The small molecule below binds the protein below.
Small molecule (SMILES): O=P(O)(O)OC[C@H]1O[C@@](CO)(OP(=O)(O)O)[C@@H](O)[C@@H]1O

Sequence of chain 2.A:
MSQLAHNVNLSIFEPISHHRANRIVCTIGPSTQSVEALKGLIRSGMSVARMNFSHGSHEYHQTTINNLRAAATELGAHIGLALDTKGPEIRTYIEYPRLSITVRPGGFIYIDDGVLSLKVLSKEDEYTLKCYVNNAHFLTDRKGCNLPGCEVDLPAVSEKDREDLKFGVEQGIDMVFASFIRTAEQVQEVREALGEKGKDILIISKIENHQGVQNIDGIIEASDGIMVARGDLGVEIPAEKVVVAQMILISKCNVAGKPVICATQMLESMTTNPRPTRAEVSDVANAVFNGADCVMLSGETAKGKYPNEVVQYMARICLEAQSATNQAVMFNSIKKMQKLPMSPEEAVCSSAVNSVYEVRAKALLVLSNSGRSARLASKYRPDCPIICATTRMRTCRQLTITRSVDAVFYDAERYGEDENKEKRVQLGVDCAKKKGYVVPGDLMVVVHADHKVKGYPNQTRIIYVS

Binding-site contacts:
Ligand atom O5 contacts residue TYR509 of chain 2.A at 3.3 Å (h-bond).
Ligand atom P2 contacts residue SER421 of chain 2.A at 3.6 Å.
Ligand atom C5 contacts residue LEU420 of chain 2.A at 3.6 Å (hydrophobic).
Ligand atom C6 contacts residue LEU420 of chain 2.A at 3.3 Å (hydrophobic).
Ligand atom P1 contacts residue ARG477 of chain 2.A at 3.6 Å.
Ligand atom O2P contacts residue ASN422 of chain 2.A at 3.0 Å (h-bond).
Ligand atom O4P contacts residue SER426 of chain 2.A at 2.5 Å (h-bond).
Ligand atom C5 contacts residue TYR509 of chain 2.A at 3.8 Å (hydrophobic).
Ligand atom O4 contacts residue HIS501 of chain 2.A at 3.3 Å.
Ligand atom C1 contacts residue ALA502 of chain 2.A at 3.7 Å (hydrophobic).
Ligand atom O1 contacts residue GLY508 of chain 2.A at 2.9 Å (h-bond).
Ligand atom O4 contacts residue LEU420 of chain 2.A at 2.5 Å (h-bond).
Ligand atom O3 contacts residue ALA502 of chain 2.A at 3.0 Å (h-bond).
Ligand atom C5 contacts residue PRO510 of chain 2.A at 3.8 Å (hydrophobic).
Ligand atom O4 contacts residue PRO510 of chain 2.A at 3.7 Å.
Ligand atom O3 contacts residue HIS501 of chain 2.A at 3.5 Å.
Ligand atom O4P contacts residue SER423 of chain 2.A at 3.9 Å.
Ligand atom P2 contacts residue SER423 of chain 2.A at 3.4 Å.
Ligand atom O1 contacts residue LYS507 of chain 2.A at 3.4 Å.
Ligand atom C3 contacts residue ALA502 of chain 2.A at 3.5 Å (hydrophobic).
Ligand atom C4 contacts residue LEU420 of chain 2.A at 3.0 Å (hydrophobic).
Ligand atom O1P contacts residue ARG477 of chain 2.A at 3.1 Å (salt-bridge).
Ligand atom C1 contacts residue VAL506 of chain 2.A at 3.8 Å (hydrophobic).
Ligand atom O2 contacts residue ASN422 of chain 2.A at 3.6 Å.
Ligand atom O1P contacts residue LYS474 of chain 2.A at 2.7 Å (salt-bridge).
Ligand atom O3 contacts residue LYS474 of chain 2.A at 3.7 Å.
Ligand atom O4P contacts residue SER421 of chain 2.A at 2.6 Å (h-bond).
Ligand atom O2P contacts residue ARG477 of chain 2.A at 2.5 Å (salt-bridge).
Ligand atom O5P contacts residue SER421 of chain 2.A at 3.4 Å (h-bond).
Ligand atom O6 contacts residue SER426 of chain 2.A at 3.5 Å (h-bond).
Ligand atom C6 contacts residue SER426 of chain 2.A at 3.9 Å.
Ligand atom C6 contacts residue SER421 of chain 2.A at 3.9 Å.
Ligand atom O5P contacts residue SER423 of chain 2.A at 2.8 Å (h-bond).
Ligand atom O5P contacts residue ASN422 of chain 2.A at 2.6 Å (h-bond).
Ligand atom O6P contacts residue SER423 of chain 2.A at 3.0 Å (h-bond).
Ligand atom P2 contacts residue ASN422 of chain 2.A at 3.9 Å.
Ligand atom P2 contacts residue SER426 of chain 2.A at 3.6 Å.
Ligand atom O6P contacts residue ARG425 of chain 2.A at 3.4 Å.
Ligand atom C1 contacts residue GLY508 of chain 2.A at 3.7 Å.
Ligand atom O4P contacts residue ARG425 of chain 2.A at 3.5 Å.